This small molecule binds to this protein.
Small molecule (SMILES): CC(=O)N[C@@H]1[C@@H](O)[C@H](O)[C@@H](CO)O[C@H]1O

Sequence of chain 1.A:
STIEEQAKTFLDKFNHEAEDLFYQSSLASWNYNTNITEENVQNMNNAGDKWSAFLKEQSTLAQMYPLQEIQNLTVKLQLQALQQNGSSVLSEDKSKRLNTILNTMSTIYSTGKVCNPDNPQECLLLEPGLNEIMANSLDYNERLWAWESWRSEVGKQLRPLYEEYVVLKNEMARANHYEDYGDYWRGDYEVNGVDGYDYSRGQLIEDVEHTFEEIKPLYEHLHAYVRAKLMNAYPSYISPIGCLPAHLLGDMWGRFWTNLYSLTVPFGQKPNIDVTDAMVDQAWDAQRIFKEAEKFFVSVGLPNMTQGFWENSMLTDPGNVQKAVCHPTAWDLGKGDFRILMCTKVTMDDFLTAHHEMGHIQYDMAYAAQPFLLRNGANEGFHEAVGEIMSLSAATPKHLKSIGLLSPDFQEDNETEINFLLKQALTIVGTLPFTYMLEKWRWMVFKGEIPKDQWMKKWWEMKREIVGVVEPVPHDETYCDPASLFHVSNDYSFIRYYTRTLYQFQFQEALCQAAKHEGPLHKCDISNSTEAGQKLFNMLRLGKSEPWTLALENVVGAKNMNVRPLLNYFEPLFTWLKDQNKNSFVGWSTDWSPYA

Binding-site contacts:
Ligand atom C7 contacts residue SER402 of chain 1.A at 3.8 Å.
Ligand atom C4 contacts residue ASN528 of chain 1.A at 4.2 Å.
Ligand atom O7 contacts residue SER402 of chain 1.A at 4.3 Å.
Ligand atom C8 contacts residue ASP525 of chain 1.A at 3.3 Å.
Ligand atom O3 contacts residue SER402 of chain 1.A at 3.6 Å.
Ligand atom C8 contacts residue HIS399 of chain 1.A at 4.1 Å.
Ligand atom C1 contacts residue ASN528 of chain 1.A at 1.4 Å.
Ligand atom C7 contacts residue SER527 of chain 1.A at 4.4 Å.
Ligand atom O5 contacts residue ASN528 of chain 1.A at 2.3 Å (h-bond).
Ligand atom C7 contacts residue ASN528 of chain 1.A at 3.4 Å.
Ligand atom C5 contacts residue ASN528 of chain 1.A at 3.6 Å.
Ligand atom C2 contacts residue ASN528 of chain 1.A at 2.5 Å.
Ligand atom N2 contacts residue SER402 of chain 1.A at 3.9 Å.
Ligand atom N2 contacts residue ASN528 of chain 1.A at 2.9 Å (h-bond).
Ligand atom C8 contacts residue SER527 of chain 1.A at 3.6 Å.
Ligand atom O7 contacts residue ASN528 of chain 1.A at 3.5 Å (h-bond).
Ligand atom C8 contacts residue SER402 of chain 1.A at 3.2 Å.
Ligand atom C3 contacts residue ASN528 of chain 1.A at 3.8 Å.